Binding-site contacts:
Ligand atom C contacts residue ASN228 of chain 1.E at 4.0 Å.
Ligand atom CA contacts residue ASN228 of chain 1.E at 4.0 Å.
Ligand atom N contacts residue ASN177 of chain 1.E at 2.8 Å (h-bond).
Ligand atom O contacts residue LEU176 of chain 1.E at 3.9 Å.
Ligand atom C contacts residue ASN228 of chain 1.E at 3.9 Å.
Ligand atom CG2 contacts residue LEU224 of chain 1.E at 4.0 Å (hydrophobic).
Ligand atom P contacts residue TYR132 of chain 1.E at 3.9 Å.
Ligand atom O3P contacts residue TYR132 of chain 1.E at 3.8 Å.
Ligand atom CA contacts residue ASN228 of chain 1.E at 3.8 Å.
Ligand atom CB contacts residue ASN177 of chain 1.E at 3.5 Å.
Ligand atom N contacts residue ASN228 of chain 1.E at 3.1 Å (h-bond).
Ligand atom O contacts residue ASN228 of chain 1.E at 2.9 Å (h-bond).
Ligand atom CD1 contacts residue ILE221 of chain 1.E at 3.8 Å (hydrophobic).
Ligand atom O contacts residue VAL180 of chain 1.E at 3.7 Å.
Ligand atom O contacts residue LYS49 of chain 1.E at 3.6 Å (salt-bridge).
Ligand atom O3P contacts residue LYS49 of chain 1.E at 2.7 Å (salt-bridge).
Ligand atom CB contacts residue ASN177 of chain 1.E at 3.4 Å.
Ligand atom CD contacts residue LEU224 of chain 1.E at 3.7 Å (hydrophobic).
Ligand atom CB contacts residue VAL180 of chain 1.E at 3.9 Å (hydrophobic).
Ligand atom O2P contacts residue TYR132 of chain 1.E at 2.8 Å (h-bond).
Ligand atom C contacts residue LEU176 of chain 1.E at 3.7 Å (hydrophobic).
Ligand atom N contacts residue GLU184 of chain 1.E at 4.0 Å.
Ligand atom CB contacts residue TRP232 of chain 1.E at 3.6 Å (hydrophobic).
Ligand atom P contacts residue ARG131 of chain 1.E at 3.7 Å.
Ligand atom O1P contacts residue ARG131 of chain 1.E at 2.9 Å (salt-bridge).
Ligand atom O2P contacts residue ARG131 of chain 1.E at 2.7 Å (salt-bridge).
Ligand atom O2P contacts residue LYS49 of chain 1.E at 3.8 Å.
Ligand atom O3P contacts residue ARG56 of chain 1.E at 2.7 Å (salt-bridge).
Ligand atom O2P contacts residue ASN177 of chain 1.E at 3.9 Å.
Ligand atom CA contacts residue LEU176 of chain 1.E at 3.7 Å (hydrophobic).
Ligand atom CB contacts residue ARG131 of chain 1.E at 3.9 Å.
Ligand atom CA contacts residue ASN177 of chain 1.E at 3.7 Å.
Ligand atom CA contacts residue ASN177 of chain 1.E at 3.5 Å.
Ligand atom N contacts residue LEU176 of chain 1.E at 3.4 Å.
Ligand atom C contacts residue ASN177 of chain 1.E at 3.6 Å.
Ligand atom O1P contacts residue ARG56 of chain 1.E at 2.8 Å (salt-bridge).
Ligand atom CB contacts residue ASN228 of chain 1.E at 3.9 Å.
Ligand atom P contacts residue ARG56 of chain 1.E at 3.7 Å.
Ligand atom CG2 contacts residue ASN228 of chain 1.E at 3.1 Å.
Ligand atom P contacts residue LYS49 of chain 1.E at 3.8 Å.

A protein and the small-molecule ligand that binds it are described below.
Small molecule (SMILES): CC[C@H](C)[C@H](NC(=O)[C@H](C)NC(=O)[C@H](C)N)C(=O)N[C@@H](COP(=O)(O)O)C(=O)N[C@@H](CC(C)C)C(=O)N1CCC[C@H]1C(=O)O

Sequence of chain 1.E:
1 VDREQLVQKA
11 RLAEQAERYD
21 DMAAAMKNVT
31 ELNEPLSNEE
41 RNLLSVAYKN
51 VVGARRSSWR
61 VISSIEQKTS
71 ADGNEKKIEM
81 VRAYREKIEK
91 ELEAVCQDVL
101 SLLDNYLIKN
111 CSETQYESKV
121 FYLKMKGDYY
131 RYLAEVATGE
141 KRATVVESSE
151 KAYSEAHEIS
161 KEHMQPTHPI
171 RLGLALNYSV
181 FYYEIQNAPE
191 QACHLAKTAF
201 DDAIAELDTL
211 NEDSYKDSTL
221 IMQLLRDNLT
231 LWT